Sequence of chain 1.O:
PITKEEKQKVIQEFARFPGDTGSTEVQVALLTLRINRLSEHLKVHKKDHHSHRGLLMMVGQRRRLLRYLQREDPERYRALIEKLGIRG

Binding-site contacts:
Ligand atom C61 contacts residue ARG34 of chain 1.O at 3.6 Å.
Ligand atom O61 contacts residue ARG34 of chain 1.O at 3.8 Å.

A protein and the small-molecule ligand that binds it are described below.
Small molecule (SMILES): NC[C@@H]1O[C@H](O[C@H]2[C@@H](O)[C@H](O[C@@H]3[C@@H](O)[C@H](N)C[C@H](N)[C@H]3O[C@H]3O[C@H](CO)[C@@H](O)[C@H](O)[C@H]3N)O[C@@H]2CO)[C@H](N)[C@@H](O)[C@@H]1O